Sequence of chain 1.A:
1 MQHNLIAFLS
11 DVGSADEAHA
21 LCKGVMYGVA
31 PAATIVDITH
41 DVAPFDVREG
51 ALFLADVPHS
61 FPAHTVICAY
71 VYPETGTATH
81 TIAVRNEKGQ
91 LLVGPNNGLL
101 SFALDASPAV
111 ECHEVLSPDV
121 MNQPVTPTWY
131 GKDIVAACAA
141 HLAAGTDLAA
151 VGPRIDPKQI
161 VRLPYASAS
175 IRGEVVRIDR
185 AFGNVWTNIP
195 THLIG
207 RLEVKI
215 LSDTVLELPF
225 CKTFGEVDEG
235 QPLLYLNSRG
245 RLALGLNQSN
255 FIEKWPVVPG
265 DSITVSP

Binding-site contacts:
Ligand atom C2' contacts residue ASP11 of chain 2.A at 3.5 Å.
Ligand atom C3' contacts residue ASP11 of chain 2.A at 3.3 Å.
Ligand atom C4' contacts residue TYR72 of chain 2.A at 3.5 Å (hydrophobic).
Ligand atom O2' contacts residue ASP11 of chain 2.A at 2.8 Å (salt-bridge).
Ligand atom O5' contacts residue THR128 of chain 2.A at 3.1 Å (h-bond).
Ligand atom O5' contacts residue TRP129 of chain 2.A at 3.4 Å.
Ligand atom N1 contacts residue GLN252 of chain 1.A at 2.9 Å (h-bond).
Ligand atom C8 contacts residue PHE186 of chain 1.A at 3.6 Å (hydrophobic).
Ligand atom C2' contacts residue PHE186 of chain 1.A at 3.6 Å (hydrophobic).
Ligand atom C5 contacts residue PHE228 of chain 1.A at 3.5 Å (hydrophobic).
Ligand atom C6 contacts residue PHE228 of chain 1.A at 3.4 Å (hydrophobic).
Ligand atom N1 contacts residue PHE228 of chain 1.A at 3.5 Å.
Ligand atom N7 contacts residue ASN188 of chain 1.A at 3.0 Å (h-bond).
Ligand atom N3 contacts residue PRO73 of chain 2.A at 3.3 Å.
Ligand atom N3 contacts residue PHE45 of chain 2.A at 3.5 Å.
Ligand atom N7 contacts residue PHE228 of chain 1.A at 3.4 Å.
Ligand atom C4 contacts residue PHE228 of chain 1.A at 3.5 Å (hydrophobic).
Ligand atom O2' contacts residue TYR72 of chain 2.A at 3.4 Å (h-bond).
Ligand atom C6 contacts residue PHE45 of chain 2.A at 3.5 Å (hydrophobic).
Ligand atom N3 contacts residue PHE228 of chain 1.A at 3.6 Å.
Ligand atom O5' contacts residue TYR130 of chain 2.A at 3.4 Å (h-bond).
Ligand atom C1' contacts residue TYR72 of chain 2.A at 3.6 Å (hydrophobic).
Ligand atom O5' contacts residue THR75 of chain 2.A at 3.5 Å (h-bond).
Ligand atom N7 contacts residue PHE186 of chain 1.A at 3.5 Å.
Ligand atom O3' contacts residue ASP11 of chain 2.A at 2.6 Å (salt-bridge).
Ligand atom C4 contacts residue PHE45 of chain 2.A at 3.3 Å (hydrophobic).
Ligand atom O3' contacts residue TYR70 of chain 2.A at 3.3 Å.
Ligand atom O5' contacts residue GLY131 of chain 2.A at 3.3 Å (h-bond).
Ligand atom N6 contacts residue ASN188 of chain 1.A at 3.0 Å (h-bond).
Ligand atom N6 contacts residue LEU250 of chain 1.A at 2.9 Å (h-bond).
Ligand atom C5' contacts residue TRP129 of chain 2.A at 3.6 Å (hydrophobic).
Ligand atom C2 contacts residue PHE45 of chain 2.A at 3.6 Å (hydrophobic).
Ligand atom C5 contacts residue PHE45 of chain 2.A at 3.4 Å (hydrophobic).
Ligand atom O2' contacts residue PRO73 of chain 2.A at 3.5 Å (h-bond).
Ligand atom O3' contacts residue TYR72 of chain 2.A at 3.0 Å (h-bond).
Ligand atom C6 contacts residue LEU250 of chain 1.A at 3.6 Å (hydrophobic).
Ligand atom C2 contacts residue PHE228 of chain 1.A at 3.5 Å (hydrophobic).
Ligand atom N1 contacts residue LEU250 of chain 1.A at 3.5 Å (h-bond).
Ligand atom N6 contacts residue PHE228 of chain 1.A at 3.5 Å.
Ligand atom C2 contacts residue GLN252 of chain 1.A at 3.4 Å.

Sequence of chain 2.A:
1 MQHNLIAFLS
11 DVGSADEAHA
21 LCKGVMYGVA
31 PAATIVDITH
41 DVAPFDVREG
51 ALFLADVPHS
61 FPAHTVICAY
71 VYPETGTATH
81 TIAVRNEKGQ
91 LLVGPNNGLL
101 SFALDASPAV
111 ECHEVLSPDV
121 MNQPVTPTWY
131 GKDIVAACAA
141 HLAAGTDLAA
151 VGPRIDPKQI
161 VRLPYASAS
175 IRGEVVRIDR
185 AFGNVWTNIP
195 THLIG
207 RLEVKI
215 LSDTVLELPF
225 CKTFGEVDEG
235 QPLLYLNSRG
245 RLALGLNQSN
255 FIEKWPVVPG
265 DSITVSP

A protein and the small-molecule ligand that binds it are described below.
Small molecule (SMILES): Nc1ncnc2c1ncn2[C@@H]1O[C@H](CO)[C@@H](O)[C@H]1O